Sequence of chain 1.B:
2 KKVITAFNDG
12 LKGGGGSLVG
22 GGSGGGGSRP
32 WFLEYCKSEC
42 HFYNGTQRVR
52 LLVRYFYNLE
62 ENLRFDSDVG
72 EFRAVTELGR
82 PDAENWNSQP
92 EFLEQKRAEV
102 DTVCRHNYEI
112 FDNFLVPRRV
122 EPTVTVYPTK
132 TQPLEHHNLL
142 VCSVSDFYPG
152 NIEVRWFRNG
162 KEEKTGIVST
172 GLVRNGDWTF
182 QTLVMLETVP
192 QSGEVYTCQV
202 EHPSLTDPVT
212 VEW

Binding-site contacts:
Ligand atom C2 contacts residue ILE1 of chain 1.A at 3.3 Å (hydrophobic).
Ligand atom C5 contacts residue ASN45 of chain 1.B at 4.0 Å.
Ligand atom C3 contacts residue ILE1 of chain 1.A at 3.7 Å (hydrophobic).
Ligand atom C1 contacts residue ILE1 of chain 1.A at 3.2 Å (hydrophobic).
Ligand atom C8 contacts residue ILE1 of chain 1.A at 3.9 Å (hydrophobic).
Ligand atom C8 contacts residue LYS2 of chain 1.A at 4.1 Å.
Ligand atom N2 contacts residue ASN45 of chain 1.B at 3.6 Å (h-bond).
Ligand atom C7 contacts residue ILE1 of chain 1.A at 3.7 Å (hydrophobic).
Ligand atom O3 contacts residue ILE1 of chain 1.A at 4.5 Å.
Ligand atom C7 contacts residue ASN45 of chain 1.B at 3.8 Å.
Ligand atom C5 contacts residue GLN48 of chain 1.B at 4.4 Å.
Ligand atom C3 contacts residue ASN45 of chain 1.B at 4.4 Å.
Ligand atom C1 contacts residue LYS2 of chain 1.A at 4.4 Å.
Ligand atom C6 contacts residue GLN48 of chain 1.B at 3.6 Å.
Ligand atom O5 contacts residue ILE1 of chain 1.A at 4.5 Å.
Ligand atom N2 contacts residue ILE1 of chain 1.A at 2.6 Å (h-bond).
Ligand atom O6 contacts residue GLN48 of chain 1.B at 3.5 Å (h-bond).
Ligand atom O7 contacts residue ASN45 of chain 1.B at 3.5 Å (h-bond).
Ligand atom C1 contacts residue ASN45 of chain 1.B at 2.3 Å.
Ligand atom O5 contacts residue GLN48 of chain 1.B at 3.8 Å.
Ligand atom O5 contacts residue ASN45 of chain 1.B at 2.6 Å (h-bond).
Ligand atom C2 contacts residue ASN45 of chain 1.B at 3.0 Å.

This protein binds this small molecule.
Small molecule (SMILES): CC(=O)N[C@@H]1[C@@H](O)[C@H](O)[C@@H](CO)O[C@H]1O

Sequence of chain 1.A:
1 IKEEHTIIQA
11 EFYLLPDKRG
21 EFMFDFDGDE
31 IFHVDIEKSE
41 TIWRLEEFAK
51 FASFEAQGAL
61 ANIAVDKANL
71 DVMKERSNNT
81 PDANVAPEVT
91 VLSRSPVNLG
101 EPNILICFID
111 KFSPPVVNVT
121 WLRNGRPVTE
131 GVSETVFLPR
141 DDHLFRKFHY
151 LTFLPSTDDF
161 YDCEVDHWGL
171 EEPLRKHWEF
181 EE